Sequence of chain 1.B:
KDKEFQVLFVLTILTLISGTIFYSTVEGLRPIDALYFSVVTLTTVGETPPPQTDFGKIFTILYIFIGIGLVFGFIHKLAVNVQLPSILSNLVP

Sequence of chain 3.B:
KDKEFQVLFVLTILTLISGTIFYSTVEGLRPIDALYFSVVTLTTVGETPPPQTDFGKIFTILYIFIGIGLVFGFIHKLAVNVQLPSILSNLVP

This protein binds this small molecule.
Small molecule (SMILES): NCC(=O)O

Binding-site contacts:
Ligand atom C contacts residue SER88 of chain 1.B at 4.3 Å.
Ligand atom O contacts residue ILE68 of chain 3.B at 4.5 Å.
Ligand atom CA contacts residue SER88 of chain 1.B at 3.9 Å.
Ligand atom CA contacts residue GLN85 of chain 1.B at 3.9 Å.
Ligand atom C contacts residue GLN85 of chain 1.B at 4.4 Å.
Ligand atom O contacts residue GLN85 of chain 1.B at 4.4 Å.
Ligand atom OXT contacts residue SER88 of chain 1.B at 3.8 Å.